Sequence of chain 1.J:
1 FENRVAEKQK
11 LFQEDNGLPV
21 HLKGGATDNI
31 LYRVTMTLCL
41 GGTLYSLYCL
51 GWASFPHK

This protein binds this small molecule.
Small molecule (SMILES): C[C@H](CCC(=O)O)[C@H]1CC[C@H]2[C@@H]3[C@H](O)C[C@@H]4C[C@H](O)CC[C@]4(C)[C@H]3C[C@H](O)[C@]12C

Sequence of chain 1.C:
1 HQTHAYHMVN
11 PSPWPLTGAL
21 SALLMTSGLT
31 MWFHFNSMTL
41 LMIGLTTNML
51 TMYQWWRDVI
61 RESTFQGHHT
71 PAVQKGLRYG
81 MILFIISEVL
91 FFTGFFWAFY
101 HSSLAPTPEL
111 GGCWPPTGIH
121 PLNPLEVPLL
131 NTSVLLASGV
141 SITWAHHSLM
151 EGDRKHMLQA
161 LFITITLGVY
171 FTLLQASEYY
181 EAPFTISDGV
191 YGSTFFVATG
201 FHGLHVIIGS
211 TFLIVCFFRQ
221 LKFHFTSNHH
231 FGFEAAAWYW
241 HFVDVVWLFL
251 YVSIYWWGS

Binding-site contacts:
Ligand atom C6 contacts residue LEU158 of chain 1.C at 4.3 Å (hydrophobic).
Ligand atom C24 contacts residue ARG154 of chain 1.C at 3.2 Å.
Ligand atom O25 contacts residue ARG154 of chain 1.C at 3.1 Å (salt-bridge).
Ligand atom C6 contacts residue PHE162 of chain 1.C at 3.8 Å (hydrophobic).
Ligand atom C4 contacts residue PHE162 of chain 1.C at 4.3 Å (hydrophobic).
Ligand atom C6 contacts residue GLN159 of chain 1.C at 4.0 Å.
Ligand atom C19 contacts residue PHE162 of chain 1.C at 3.4 Å (hydrophobic).
Ligand atom C18 contacts residue LEU158 of chain 1.C at 4.2 Å (hydrophobic).
Ligand atom C5 contacts residue PHE162 of chain 1.C at 3.7 Å (hydrophobic).
Ligand atom C16 contacts residue LEU158 of chain 1.C at 4.2 Å (hydrophobic).
Ligand atom O25 contacts residue PHE1 of chain 1.J at 2.7 Å (h-bond).
Ligand atom C1 contacts residue PHE162 of chain 1.C at 4.4 Å (hydrophobic).
Ligand atom C7 contacts residue GLN159 of chain 1.C at 4.2 Å.
Ligand atom C3 contacts residue PHE162 of chain 1.C at 4.3 Å (hydrophobic).
Ligand atom C10 contacts residue PHE162 of chain 1.C at 4.2 Å (hydrophobic).
Ligand atom C19 contacts residue PHE217 of chain 1.C at 3.6 Å (hydrophobic).
Ligand atom C15 contacts residue LEU158 of chain 1.C at 4.1 Å (hydrophobic).
Ligand atom C24 contacts residue PHE1 of chain 1.J at 3.5 Å (hydrophobic).
Ligand atom O26 contacts residue PHE1 of chain 1.J at 3.5 Å (h-bond).
Ligand atom O26 contacts residue ARG154 of chain 1.C at 3.5 Å (salt-bridge).
Ligand atom C21 contacts residue PHE1 of chain 1.J at 3.9 Å (hydrophobic).
Ligand atom C15 contacts residue LYS155 of chain 1.C at 4.5 Å.
Ligand atom C23 contacts residue ARG154 of chain 1.C at 3.4 Å.
Ligand atom C18 contacts residue LEU221 of chain 1.C at 3.6 Å (hydrophobic).